Sequence of chain 1.A:
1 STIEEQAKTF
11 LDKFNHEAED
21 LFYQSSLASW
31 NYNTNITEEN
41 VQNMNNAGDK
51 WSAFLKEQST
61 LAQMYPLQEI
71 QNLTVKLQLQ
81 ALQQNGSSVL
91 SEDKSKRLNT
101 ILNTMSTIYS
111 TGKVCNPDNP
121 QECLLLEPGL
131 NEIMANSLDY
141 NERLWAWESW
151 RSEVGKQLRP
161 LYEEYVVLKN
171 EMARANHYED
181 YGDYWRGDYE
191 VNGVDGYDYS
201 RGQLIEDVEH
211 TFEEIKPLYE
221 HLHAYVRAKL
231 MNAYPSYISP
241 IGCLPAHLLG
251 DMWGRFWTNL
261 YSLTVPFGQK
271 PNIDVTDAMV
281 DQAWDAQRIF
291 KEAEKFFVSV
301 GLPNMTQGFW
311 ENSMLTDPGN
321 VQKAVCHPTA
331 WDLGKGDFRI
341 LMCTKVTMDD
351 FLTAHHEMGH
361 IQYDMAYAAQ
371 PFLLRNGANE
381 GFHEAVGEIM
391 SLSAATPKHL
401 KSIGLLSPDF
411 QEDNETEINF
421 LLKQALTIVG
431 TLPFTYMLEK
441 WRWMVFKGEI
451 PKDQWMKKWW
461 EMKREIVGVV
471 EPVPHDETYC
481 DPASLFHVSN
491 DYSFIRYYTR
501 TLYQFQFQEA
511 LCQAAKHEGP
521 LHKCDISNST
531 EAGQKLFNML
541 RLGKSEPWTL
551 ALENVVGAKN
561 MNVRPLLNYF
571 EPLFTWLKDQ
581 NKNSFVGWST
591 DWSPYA

A small-molecule ligand and the protein it binds are described below.
Small molecule (SMILES): CC(=O)N[C@@H]1[C@@H](O)[C@H](O)[C@@H](CO)O[C@H]1O

Binding-site contacts:
Ligand atom O7 contacts residue GLN63 of chain 1.A at 3.4 Å (h-bond).
Ligand atom C5 contacts residue ASN85 of chain 1.A at 3.7 Å.
Ligand atom O3 contacts residue GLN63 of chain 1.A at 4.4 Å.
Ligand atom C3 contacts residue ASN85 of chain 1.A at 3.9 Å.
Ligand atom O7 contacts residue ASN85 of chain 1.A at 3.8 Å.
Ligand atom C1 contacts residue ASN85 of chain 1.A at 1.4 Å.
Ligand atom C2 contacts residue ASN85 of chain 1.A at 2.6 Å.
Ligand atom N2 contacts residue GLN63 of chain 1.A at 4.3 Å.
Ligand atom O6 contacts residue GLN83 of chain 1.A at 4.4 Å.
Ligand atom C7 contacts residue ASN85 of chain 1.A at 3.7 Å.
Ligand atom C4 contacts residue ASN85 of chain 1.A at 4.3 Å.
Ligand atom C3 contacts residue GLN63 of chain 1.A at 4.5 Å.
Ligand atom C2 contacts residue GLN63 of chain 1.A at 3.7 Å.
Ligand atom N2 contacts residue ASN85 of chain 1.A at 3.0 Å (h-bond).
Ligand atom C7 contacts residue GLN63 of chain 1.A at 4.2 Å.
Ligand atom C8 contacts residue VAL89 of chain 1.A at 4.5 Å (hydrophobic).
Ligand atom O5 contacts residue ASN85 of chain 1.A at 2.4 Å (h-bond).
Ligand atom C1 contacts residue GLN63 of chain 1.A at 4.5 Å.